Sequence of chain 1.K:
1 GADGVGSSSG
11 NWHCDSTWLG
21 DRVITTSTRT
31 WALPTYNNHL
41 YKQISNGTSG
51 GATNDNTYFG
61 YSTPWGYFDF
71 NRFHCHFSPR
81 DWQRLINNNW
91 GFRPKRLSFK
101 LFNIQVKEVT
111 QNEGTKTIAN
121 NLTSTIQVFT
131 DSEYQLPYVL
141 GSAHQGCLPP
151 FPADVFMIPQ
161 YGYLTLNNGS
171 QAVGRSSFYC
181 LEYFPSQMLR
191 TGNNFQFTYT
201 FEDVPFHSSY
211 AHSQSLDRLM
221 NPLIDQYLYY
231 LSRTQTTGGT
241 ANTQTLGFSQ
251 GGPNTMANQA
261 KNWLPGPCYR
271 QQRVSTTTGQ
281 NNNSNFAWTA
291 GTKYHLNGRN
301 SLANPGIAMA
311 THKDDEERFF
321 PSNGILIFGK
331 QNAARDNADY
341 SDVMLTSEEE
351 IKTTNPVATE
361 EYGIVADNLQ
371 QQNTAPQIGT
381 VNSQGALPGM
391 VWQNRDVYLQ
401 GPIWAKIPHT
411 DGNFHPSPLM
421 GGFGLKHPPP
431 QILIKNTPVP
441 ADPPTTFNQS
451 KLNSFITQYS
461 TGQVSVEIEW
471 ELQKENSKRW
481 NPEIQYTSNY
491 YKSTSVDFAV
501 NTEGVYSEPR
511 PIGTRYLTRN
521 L

Binding-site contacts:
Ligand atom C8 contacts residue PRO205 of chain 1.HB at 4.3 Å (hydrophobic).
Ligand atom N1 contacts residue PRO205 of chain 1.HB at 4.4 Å.
Ligand atom O5' contacts residue DC1 of chain 1.WF at 2.5 Å (h-bond).
Ligand atom OP1 contacts residue LYS426 of chain 1.K at 4.5 Å.
Ligand atom C4 contacts residue PRO416 of chain 1.HB at 4.1 Å (hydrophobic).
Ligand atom N6 contacts residue PRO205 of chain 1.HB at 3.9 Å.
Ligand atom N1 contacts residue GLY424 of chain 1.HB at 4.1 Å.
Ligand atom C4 contacts residue PRO205 of chain 1.HB at 4.2 Å (hydrophobic).
Ligand atom C6 contacts residue PRO416 of chain 1.HB at 3.7 Å (hydrophobic).
Ligand atom N9 contacts residue PRO416 of chain 1.HB at 4.4 Å.
Ligand atom N3 contacts residue PRO416 of chain 1.HB at 3.5 Å.
Ligand atom C5 contacts residue PRO205 of chain 1.HB at 3.6 Å (hydrophobic).
Ligand atom C2 contacts residue PRO416 of chain 1.HB at 3.1 Å (hydrophobic).
Ligand atom N6 contacts residue PRO416 of chain 1.HB at 4.3 Å.
Ligand atom N9 contacts residue HIS415 of chain 1.HB at 4.3 Å.
Ligand atom C8 contacts residue HIS415 of chain 1.HB at 3.6 Å.
Ligand atom N7 contacts residue PRO205 of chain 1.HB at 3.7 Å.
Ligand atom N7 contacts residue HIS415 of chain 1.HB at 3.6 Å.
Ligand atom C2 contacts residue GLY424 of chain 1.HB at 4.2 Å.
Ligand atom C1' contacts residue PRO416 of chain 1.HB at 4.3 Å (hydrophobic).
Ligand atom OP2 contacts residue DC1 of chain 1.WF at 2.5 Å (h-bond).
Ligand atom N6 contacts residue SER417 of chain 1.HB at 4.3 Å.
Ligand atom C2' contacts residue HIS415 of chain 1.HB at 4.3 Å.
Ligand atom N1 contacts residue PRO416 of chain 1.HB at 3.1 Å (h-bond).
Ligand atom N1 contacts residue VAL204 of chain 1.HB at 4.4 Å.
Ligand atom C5 contacts residue PRO416 of chain 1.HB at 4.2 Å (hydrophobic).
Ligand atom C4' contacts residue DC1 of chain 1.WF at 4.5 Å.
Ligand atom P contacts residue DC1 of chain 1.WF at 1.6 Å.
Ligand atom N6 contacts residue ASN394 of chain 1.HB at 4.0 Å.
Ligand atom OP1 contacts residue DC1 of chain 1.WF at 2.5 Å (h-bond).
Ligand atom C6 contacts residue PRO205 of chain 1.HB at 3.7 Å (hydrophobic).
Ligand atom C5' contacts residue DC1 of chain 1.WF at 3.1 Å.
Ligand atom C5 contacts residue HIS415 of chain 1.HB at 4.4 Å.

A protein and the small-molecule ligand that binds it are described below.
Small molecule (SMILES): Nc1ncnc2c1ncn2[C@H]1C[C@H](O)[C@@H](COP(=O)(O)O)O1

Sequence of chain 1.HB:
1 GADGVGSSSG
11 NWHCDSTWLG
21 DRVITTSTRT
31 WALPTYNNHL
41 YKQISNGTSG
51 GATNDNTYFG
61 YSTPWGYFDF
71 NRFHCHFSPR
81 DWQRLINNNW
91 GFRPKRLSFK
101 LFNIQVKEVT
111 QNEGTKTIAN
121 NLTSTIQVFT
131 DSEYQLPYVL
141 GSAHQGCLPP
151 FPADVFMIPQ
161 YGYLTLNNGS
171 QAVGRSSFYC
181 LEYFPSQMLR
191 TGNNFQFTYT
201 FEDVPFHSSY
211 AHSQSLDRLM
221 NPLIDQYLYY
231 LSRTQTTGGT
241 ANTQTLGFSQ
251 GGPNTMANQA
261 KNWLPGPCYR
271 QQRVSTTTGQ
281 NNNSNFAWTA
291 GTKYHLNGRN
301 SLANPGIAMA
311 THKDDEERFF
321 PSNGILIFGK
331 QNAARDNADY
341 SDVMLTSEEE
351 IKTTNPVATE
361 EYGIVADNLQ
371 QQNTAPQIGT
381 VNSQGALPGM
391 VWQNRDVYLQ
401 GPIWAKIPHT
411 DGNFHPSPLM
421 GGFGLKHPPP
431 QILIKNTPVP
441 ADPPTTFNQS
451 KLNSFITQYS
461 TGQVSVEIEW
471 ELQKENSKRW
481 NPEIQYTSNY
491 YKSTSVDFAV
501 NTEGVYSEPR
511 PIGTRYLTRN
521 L